Binding-site contacts:
Ligand atom O contacts residue GLY106 of chain 1.D at 2.6 Å (h-bond).
Ligand atom N contacts residue PRO297 of chain 1.D at 4.0 Å.
Ligand atom CD1 contacts residue HIS110 of chain 1.D at 3.8 Å.
Ligand atom CD2 contacts residue SER185 of chain 1.D at 4.1 Å.
Ligand atom OXT contacts residue GLN109 of chain 1.D at 3.4 Å (h-bond).
Ligand atom C contacts residue GLY108 of chain 1.D at 4.1 Å.
Ligand atom CE3 contacts residue GLY228 of chain 1.D at 4.1 Å.
Ligand atom N contacts residue GLY106 of chain 1.D at 4.0 Å.
Ligand atom CE2 contacts residue GLU104 of chain 1.D at 3.6 Å.
Ligand atom O contacts residue GLY108 of chain 1.D at 3.7 Å.
Ligand atom OXT contacts residue ALA107 of chain 1.D at 4.0 Å.
Ligand atom CH2 contacts residue VAL187 of chain 1.D at 3.5 Å (hydrophobic).
Ligand atom CH2 contacts residue SER185 of chain 1.D at 3.6 Å.
Ligand atom CD1 contacts residue GLU104 of chain 1.D at 3.8 Å.
Ligand atom CZ2 contacts residue VAL187 of chain 1.D at 3.6 Å (hydrophobic).
Ligand atom NE1 contacts residue GLY184 of chain 1.D at 3.7 Å.
Ligand atom C contacts residue HIS110 of chain 1.D at 3.9 Å.
Ligand atom CZ2 contacts residue SER185 of chain 1.D at 3.7 Å.
Ligand atom CZ2 contacts residue GLU104 of chain 1.D at 3.9 Å.
Ligand atom CA contacts residue ALA107 of chain 1.D at 3.8 Å (hydrophobic).
Ligand atom CE3 contacts residue SER185 of chain 1.D at 4.0 Å.
Ligand atom CZ3 contacts residue SER185 of chain 1.D at 3.8 Å.
Ligand atom CE2 contacts residue SER185 of chain 1.D at 3.9 Å.
Ligand atom OXT contacts residue LLP82 of chain 1.D at 3.5 Å.
Ligand atom CA contacts residue GLY298 of chain 1.D at 4.1 Å.
Ligand atom CZ3 contacts residue TYR301 of chain 1.D at 3.5 Å (hydrophobic).
Ligand atom CZ3 contacts residue GLY228 of chain 1.D at 3.7 Å.
Ligand atom C contacts residue GLY106 of chain 1.D at 3.8 Å.
Ligand atom C contacts residue GLN109 of chain 1.D at 4.1 Å.
Ligand atom NE1 contacts residue GLU104 of chain 1.D at 2.7 Å (salt-bridge).
Ligand atom O contacts residue THR105 of chain 1.D at 2.8 Å (h-bond).
Ligand atom OXT contacts residue HIS110 of chain 1.D at 2.8 Å (h-bond).
Ligand atom OXT contacts residue THR105 of chain 1.D at 3.7 Å.
Ligand atom CB contacts residue LLP82 of chain 1.D at 3.5 Å.
Ligand atom CH2 contacts residue TYR301 of chain 1.D at 3.9 Å (hydrophobic).
Ligand atom N contacts residue ALA107 of chain 1.D at 3.6 Å (h-bond).
Ligand atom C contacts residue THR105 of chain 1.D at 3.7 Å.
Ligand atom C contacts residue ALA107 of chain 1.D at 3.5 Å (hydrophobic).
Ligand atom N contacts residue LEU161 of chain 1.D at 3.5 Å.
Ligand atom O contacts residue ALA107 of chain 1.D at 3.1 Å (h-bond).

Sequence of chain 1.D:
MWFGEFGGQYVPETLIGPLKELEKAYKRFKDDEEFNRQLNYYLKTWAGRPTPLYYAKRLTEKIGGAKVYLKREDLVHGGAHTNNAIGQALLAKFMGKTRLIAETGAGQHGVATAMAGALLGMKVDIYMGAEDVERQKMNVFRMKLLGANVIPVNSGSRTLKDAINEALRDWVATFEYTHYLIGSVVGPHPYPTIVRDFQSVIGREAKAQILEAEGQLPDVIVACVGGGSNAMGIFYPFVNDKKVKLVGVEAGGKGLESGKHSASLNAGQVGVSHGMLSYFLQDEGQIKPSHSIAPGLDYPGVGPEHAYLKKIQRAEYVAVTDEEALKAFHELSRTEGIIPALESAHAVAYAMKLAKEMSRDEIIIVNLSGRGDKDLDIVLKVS

A protein and the small-molecule ligand that binds it are described below.
Small molecule (SMILES): N[C@@H](Cc1c[nH]c2ccccc12)C(=O)O